Binding-site contacts:
Ligand atom C4 contacts residue GLU22 of chain 1.B at 3.8 Å.
Ligand atom C4 contacts residue THR21 of chain 1.B at 4.1 Å.
Ligand atom C7 contacts residue THR21 of chain 1.B at 3.4 Å.
Ligand atom C6 contacts residue GLU22 of chain 1.B at 4.1 Å.
Ligand atom C9 contacts residue TYR49 of chain 1.B at 4.4 Å (hydrophobic).
Ligand atom C5 contacts residue GLU22 of chain 1.B at 4.0 Å.
Ligand atom F contacts residue THR21 of chain 1.B at 3.8 Å.
Ligand atom C5 contacts residue TYR49 of chain 1.B at 4.4 Å (hydrophobic).
Ligand atom C8 contacts residue ILE48 of chain 1.B at 4.4 Å (hydrophobic).
Ligand atom C8 contacts residue ARG20 of chain 1.B at 3.6 Å.
Ligand atom C5 contacts residue THR21 of chain 1.B at 3.8 Å.
Ligand atom F contacts residue ILE47 of chain 1.B at 2.5 Å.
Ligand atom C8 contacts residue THR21 of chain 1.B at 3.6 Å.
Ligand atom C7 contacts residue TYR49 of chain 1.B at 3.2 Å (hydrophobic).
Ligand atom C8 contacts residue ILE47 of chain 1.B at 3.7 Å (hydrophobic).
Ligand atom O1 contacts residue GLU22 of chain 1.B at 4.0 Å.
Ligand atom F contacts residue TYR49 of chain 1.B at 3.9 Å.
Ligand atom C9 contacts residue THR21 of chain 1.B at 4.0 Å.
Ligand atom C6 contacts residue ARG20 of chain 1.B at 3.0 Å.
Ligand atom C9 contacts residue GLU22 of chain 1.B at 3.8 Å.
Ligand atom C9 contacts residue ILE47 of chain 1.B at 4.1 Å (hydrophobic).
Ligand atom C7 contacts residue ARG20 of chain 1.B at 3.0 Å.
Ligand atom F contacts residue ARG20 of chain 1.B at 3.3 Å.
Ligand atom C8 contacts residue GLU22 of chain 1.B at 3.9 Å.
Ligand atom F contacts residue ILE48 of chain 1.B at 3.2 Å.
Ligand atom F contacts residue GLU22 of chain 1.B at 4.5 Å.
Ligand atom C6 contacts residue TYR49 of chain 1.B at 3.8 Å (hydrophobic).
Ligand atom C6 contacts residue THR21 of chain 1.B at 3.3 Å.
Ligand atom C7 contacts residue GLU22 of chain 1.B at 4.0 Å.
Ligand atom C3 contacts residue GLU22 of chain 1.B at 3.4 Å.
Ligand atom C5 contacts residue ARG20 of chain 1.B at 3.7 Å.
Ligand atom C8 contacts residue TYR49 of chain 1.B at 3.8 Å (hydrophobic).

Sequence of chain 1.B:
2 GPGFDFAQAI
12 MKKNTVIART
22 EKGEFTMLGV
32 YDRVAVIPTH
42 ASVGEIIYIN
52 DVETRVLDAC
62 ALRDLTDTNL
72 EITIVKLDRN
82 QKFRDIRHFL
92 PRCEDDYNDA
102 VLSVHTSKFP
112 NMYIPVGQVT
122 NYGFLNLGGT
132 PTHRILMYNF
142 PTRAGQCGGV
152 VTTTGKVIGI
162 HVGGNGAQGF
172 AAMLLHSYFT

A small-molecule ligand and the protein it binds are described below.
Small molecule (SMILES): CN(C)C(=O)COc1cccc(F)c1